The protein below binds the small molecule below.
Small molecule (SMILES): OC[C@H]1NC[C@H](O)[C@@H](O)[C@H]1O

Sequence of chain 1.B:
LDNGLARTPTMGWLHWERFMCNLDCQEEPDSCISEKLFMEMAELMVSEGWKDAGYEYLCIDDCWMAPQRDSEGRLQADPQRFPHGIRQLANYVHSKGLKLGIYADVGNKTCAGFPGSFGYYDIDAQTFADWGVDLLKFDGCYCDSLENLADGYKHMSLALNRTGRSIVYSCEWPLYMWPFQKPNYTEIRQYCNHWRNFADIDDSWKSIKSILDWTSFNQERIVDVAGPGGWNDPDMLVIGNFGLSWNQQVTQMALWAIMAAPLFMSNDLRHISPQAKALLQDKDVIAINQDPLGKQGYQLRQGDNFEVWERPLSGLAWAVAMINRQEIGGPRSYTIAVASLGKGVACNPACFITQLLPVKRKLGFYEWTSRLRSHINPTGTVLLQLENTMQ

Binding-site contacts:
Ligand atom O3 contacts residue ASP200 of chain 1.B at 3.8 Å.
Ligand atom C5 contacts residue TRP16 of chain 1.B at 3.7 Å (hydrophobic).
Ligand atom C6 contacts residue ASP139 of chain 1.B at 3.8 Å.
Ligand atom O4 contacts residue TYR103 of chain 1.B at 3.5 Å.
Ligand atom O3 contacts residue LYS137 of chain 1.B at 2.6 Å (salt-bridge).
Ligand atom O4 contacts residue ASP139 of chain 1.B at 3.7 Å.
Ligand atom O6 contacts residue CYS111 of chain 1.B at 3.4 Å.
Ligand atom O4 contacts residue ASP61 of chain 1.B at 2.7 Å (salt-bridge).
Ligand atom C6 contacts residue TYR103 of chain 1.B at 3.9 Å (hydrophobic).
Ligand atom O6 contacts residue ASP62 of chain 1.B at 2.9 Å (salt-bridge).
Ligand atom C1 contacts residue ASP139 of chain 1.B at 3.2 Å.
Ligand atom C3 contacts residue ASP200 of chain 1.B at 3.5 Å.
Ligand atom C4 contacts residue LYS137 of chain 1.B at 3.6 Å.
Ligand atom C2 contacts residue ASP200 of chain 1.B at 3.4 Å.
Ligand atom C1 contacts residue TYR176 of chain 1.B at 3.7 Å (hydrophobic).
Ligand atom C1 contacts residue ASP200 of chain 1.B at 3.6 Å.
Ligand atom C5 contacts residue ASP139 of chain 1.B at 3.7 Å.
Ligand atom C2 contacts residue ARG196 of chain 1.B at 4.1 Å.
Ligand atom O4 contacts residue GLU172 of chain 1.B at 4.0 Å.
Ligand atom C6 contacts residue ASP62 of chain 1.B at 3.4 Å.
Ligand atom O3 contacts residue ARG196 of chain 1.B at 3.0 Å (salt-bridge).
Ligand atom C4 contacts residue ASP61 of chain 1.B at 3.4 Å.
Ligand atom O2 contacts residue GLU172 of chain 1.B at 2.6 Å (salt-bridge).
Ligand atom O2 contacts residue ARG196 of chain 1.B at 3.2 Å (salt-bridge).
Ligand atom N5 contacts residue ASP139 of chain 1.B at 2.8 Å (salt-bridge).
Ligand atom C1 contacts residue CYS111 of chain 1.B at 3.9 Å (hydrophobic).
Ligand atom O6 contacts residue ALA112 of chain 1.B at 4.0 Å.
Ligand atom O2 contacts residue ASP200 of chain 1.B at 2.6 Å (salt-bridge).
Ligand atom C2 contacts residue ASP139 of chain 1.B at 3.6 Å.
Ligand atom C2 contacts residue GLU172 of chain 1.B at 3.3 Å.
Ligand atom C6 contacts residue TRP16 of chain 1.B at 3.7 Å (hydrophobic).
Ligand atom O3 contacts residue GLU172 of chain 1.B at 4.1 Å.
Ligand atom C5 contacts residue ASP61 of chain 1.B at 4.1 Å.
Ligand atom C6 contacts residue ASP61 of chain 1.B at 3.5 Å.
Ligand atom O6 contacts residue TRP16 of chain 1.B at 3.5 Å.
Ligand atom C3 contacts residue ARG196 of chain 1.B at 4.0 Å.
Ligand atom C3 contacts residue LYS137 of chain 1.B at 3.6 Å.
Ligand atom O4 contacts residue LYS137 of chain 1.B at 2.8 Å (salt-bridge).
Ligand atom C4 contacts residue TRP16 of chain 1.B at 3.7 Å (hydrophobic).
Ligand atom N5 contacts residue CYS111 of chain 1.B at 3.5 Å (h-bond).